Binding-site contacts:
Ligand atom O01 contacts residue PHE167 of chain 1.A at 2.9 Å (h-bond).
Ligand atom F06 contacts residue CYS86 of chain 1.A at 3.3 Å.
Ligand atom C04 contacts residue CYS86 of chain 1.A at 3.6 Å (hydrophobic).
Ligand atom C09 contacts residue ASP166 of chain 1.A at 3.2 Å.
Ligand atom C03 contacts residue PHE167 of chain 1.A at 3.4 Å (hydrophobic).
Ligand atom C22 contacts residue ILE70 of chain 1.A at 3.8 Å (hydrophobic).
Ligand atom C03 contacts residue ASP166 of chain 1.A at 3.9 Å.
Ligand atom C04 contacts residue PHE167 of chain 1.A at 3.4 Å (hydrophobic).
Ligand atom C08 contacts residue ASP166 of chain 1.A at 3.6 Å.
Ligand atom C15 contacts residue ILE55 of chain 1.A at 3.9 Å (hydrophobic).
Ligand atom C25 contacts residue LEU99 of chain 1.A at 3.8 Å (hydrophobic).
Ligand atom C10 contacts residue ASP166 of chain 1.A at 3.5 Å.
Ligand atom F06 contacts residue ARG87 of chain 1.A at 3.0 Å.
Ligand atom C02 contacts residue PHE167 of chain 1.A at 3.9 Å (hydrophobic).
Ligand atom O17 contacts residue LEU99 of chain 1.A at 3.3 Å.
Ligand atom C21 contacts residue LEU99 of chain 1.A at 3.6 Å (hydrophobic).
Ligand atom C15 contacts residue LYS56 of chain 1.A at 3.5 Å.
Ligand atom N13 contacts residue Q6K1 of chain 1.C at 3.2 Å.
Ligand atom N13 contacts residue MET101 of chain 1.A at 3.8 Å.
Ligand atom C15 contacts residue ALA54 of chain 1.A at 3.1 Å (hydrophobic).
Ligand atom C15 contacts residue LEU99 of chain 1.A at 3.6 Å (hydrophobic).
Ligand atom O27 contacts residue LYS56 of chain 1.A at 3.0 Å (salt-bridge).
Ligand atom C14 contacts residue Q6K1 of chain 1.C at 3.7 Å.
Ligand atom O17 contacts residue LEU88 of chain 1.A at 3.6 Å.
Ligand atom S16 contacts residue LEU99 of chain 1.A at 3.5 Å (h-bond).
Ligand atom O27 contacts residue LEU99 of chain 1.A at 3.5 Å.
Ligand atom C02 contacts residue ASP166 of chain 1.A at 3.7 Å.
Ligand atom C14 contacts residue ALA54 of chain 1.A at 3.7 Å (hydrophobic).
Ligand atom C12 contacts residue MET101 of chain 1.A at 3.8 Å (hydrophobic).
Ligand atom C19 contacts residue LEU99 of chain 1.A at 3.4 Å (hydrophobic).
Ligand atom N11 contacts residue ASP166 of chain 1.A at 2.8 Å (salt-bridge).
Ligand atom O01 contacts residue ASP166 of chain 1.A at 3.5 Å.
Ligand atom C20 contacts residue LEU99 of chain 1.A at 3.4 Å (hydrophobic).
Ligand atom C12 contacts residue LYS56 of chain 1.A at 3.9 Å.
Ligand atom C14 contacts residue LYS56 of chain 1.A at 3.9 Å.
Ligand atom C24 contacts residue LEU99 of chain 1.A at 3.9 Å (hydrophobic).
Ligand atom S16 contacts residue LYS56 of chain 1.A at 3.6 Å.
Ligand atom F06 contacts residue LEU88 of chain 1.A at 3.1 Å.
Ligand atom N11 contacts residue LYS56 of chain 1.A at 3.7 Å.
Ligand atom C14 contacts residue VAL37 of chain 1.A at 3.7 Å (hydrophobic).

Sequence of chain 1.A:
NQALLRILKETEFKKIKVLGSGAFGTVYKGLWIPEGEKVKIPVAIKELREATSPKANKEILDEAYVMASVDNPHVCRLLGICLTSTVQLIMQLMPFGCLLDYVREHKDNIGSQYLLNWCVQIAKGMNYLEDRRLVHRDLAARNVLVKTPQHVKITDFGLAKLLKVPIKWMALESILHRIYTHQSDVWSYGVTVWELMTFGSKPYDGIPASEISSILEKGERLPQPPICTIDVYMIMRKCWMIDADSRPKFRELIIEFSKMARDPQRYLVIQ

This small molecule binds to this protein.
Small molecule (SMILES): O=C(Nc1nccs1)[C@@H](c1cc(F)ccc1O)N1Cc2ccccc2C1=O